The protein below binds the small molecule below.
Small molecule (SMILES): CC(C)C[C@H](NC(=O)OCC(C)(C)Sc1ccccc1)C(=O)N[C@@H](C[C@@H]1CCNC1=O)[C@@H](O)S(=O)(=O)O

Sequence of chain 1.B:
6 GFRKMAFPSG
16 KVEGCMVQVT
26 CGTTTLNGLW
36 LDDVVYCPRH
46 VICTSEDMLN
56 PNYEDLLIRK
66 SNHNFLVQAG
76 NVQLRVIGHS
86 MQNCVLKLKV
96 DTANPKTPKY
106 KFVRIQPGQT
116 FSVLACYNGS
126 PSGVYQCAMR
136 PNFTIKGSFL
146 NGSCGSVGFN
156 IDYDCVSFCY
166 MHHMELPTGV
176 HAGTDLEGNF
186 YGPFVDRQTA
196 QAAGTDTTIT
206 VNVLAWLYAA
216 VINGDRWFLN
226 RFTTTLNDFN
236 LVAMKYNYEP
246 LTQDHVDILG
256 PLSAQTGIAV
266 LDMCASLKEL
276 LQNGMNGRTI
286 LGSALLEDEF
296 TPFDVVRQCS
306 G

Binding-site contacts:
Ligand atom N1 contacts residue GLN193 of chain 1.B at 2.6 Å (h-bond).
Ligand atom C14 contacts residue CYS149 of chain 1.B at 1.8 Å (hydrophobic).
Ligand atom N2 contacts residue HIS168 of chain 1.B at 3.0 Å (h-bond).
Ligand atom O4 contacts residue XFR1 of chain 1.F at 0.4 Å (h-bond).
Ligand atom C21 contacts residue XFR1 of chain 1.F at 0.6 Å.
Ligand atom C1 contacts residue XFR1 of chain 1.F at 0.3 Å.
Ligand atom O1 contacts residue XFR1 of chain 1.F at 1.0 Å (h-bond).
Ligand atom C23 contacts residue XFR1 of chain 1.F at 0.6 Å.
Ligand atom C5 contacts residue XFR1 of chain 1.F at 0.6 Å.
Ligand atom C10 contacts residue XFR1 of chain 1.F at 0.2 Å.
Ligand atom O2 contacts residue HIS167 of chain 1.B at 2.8 Å (h-bond).
Ligand atom C18 contacts residue XFR1 of chain 1.F at 0.4 Å.
Ligand atom C14 contacts residue XFR1 of chain 1.F at 0.2 Å.
Ligand atom O1 contacts residue GLU170 of chain 1.B at 3.0 Å (salt-bridge).
Ligand atom C4 contacts residue XFR1 of chain 1.F at 0.4 Å.
Ligand atom N1 contacts residue XFR1 of chain 1.F at 0.2 Å (h-bond).
Ligand atom N3 contacts residue XFR1 of chain 1.F at 0.4 Å (h-bond).
Ligand atom C11 contacts residue XFR1 of chain 1.F at 0.4 Å.
Ligand atom O2 contacts residue XFR1 of chain 1.F at 0.6 Å (h-bond).
Ligand atom C8 contacts residue CYS149 of chain 1.B at 2.8 Å (hydrophobic).
Ligand atom N2 contacts residue XFR1 of chain 1.F at 0.1 Å (h-bond).
Ligand atom C13 contacts residue XFR1 of chain 1.F at 0.2 Å.
Ligand atom C6 contacts residue XFR1 of chain 1.F at 0.6 Å.
Ligand atom C22 contacts residue XFR1 of chain 1.F at 0.6 Å.
Ligand atom S1 contacts residue XFR1 of chain 1.F at 0.6 Å (h-bond).
Ligand atom C3 contacts residue XFR1 of chain 1.F at 0.6 Å.
Ligand atom C24 contacts residue XFR1 of chain 1.F at 0.6 Å.
Ligand atom O5 contacts residue XFR1 of chain 1.F at 0.1 Å (h-bond).
Ligand atom O3 contacts residue XFR1 of chain 1.F at 1.3 Å.
Ligand atom C7 contacts residue XFR1 of chain 1.F at 0.2 Å.
Ligand atom C8 contacts residue XFR1 of chain 1.F at 0.1 Å.
Ligand atom C9 contacts residue XFR1 of chain 1.F at 0.3 Å.
Ligand atom C2 contacts residue XFR1 of chain 1.F at 0.3 Å.
Ligand atom C15 contacts residue XFR1 of chain 1.F at 0.4 Å.
Ligand atom C19 contacts residue XFR1 of chain 1.F at 0.6 Å.
Ligand atom C16 contacts residue XFR1 of chain 1.F at 0.4 Å.
Ligand atom C17 contacts residue XFR1 of chain 1.F at 0.5 Å.
Ligand atom C12 contacts residue XFR1 of chain 1.F at 0.2 Å.
Ligand atom O3 contacts residue CYS149 of chain 1.B at 2.7 Å (h-bond).
Ligand atom C20 contacts residue XFR1 of chain 1.F at 0.5 Å.